Binding-site contacts:
Ligand atom C5 contacts residue MET186 of chain 1.L at 3.8 Å (hydrophobic).
Ligand atom O2G contacts residue MG1 of chain 1.AA at 1.9 Å.
Ligand atom PB contacts residue LYS184 of chain 1.L at 3.5 Å.
Ligand atom N9 contacts residue PHE355 of chain 1.L at 3.4 Å.
Ligand atom O2G contacts residue ARG212 of chain 1.L at 3.2 Å (salt-bridge).
Ligand atom O2G contacts residue FB1 of chain 1.CA at 3.5 Å (h-bond).
Ligand atom O1B contacts residue GLY183 of chain 1.L at 3.0 Å (h-bond).
Ligand atom C8 contacts residue GLY183 of chain 1.L at 2.9 Å.
Ligand atom O2B contacts residue MG1 of chain 1.AA at 2.8 Å.
Ligand atom O2B contacts residue THR185 of chain 1.L at 2.7 Å (h-bond).
Ligand atom C4 contacts residue MET186 of chain 1.L at 3.8 Å (hydrophobic).
Ligand atom C4 contacts residue PHE355 of chain 1.L at 3.2 Å (hydrophobic).
Ligand atom O2B contacts residue LYS184 of chain 1.L at 3.5 Å (salt-bridge).
Ligand atom O3A contacts residue LYS184 of chain 1.L at 3.3 Å (salt-bridge).
Ligand atom S1G contacts residue LYS181 of chain 1.L at 3.8 Å.
Ligand atom N3 contacts residue PHE355 of chain 1.L at 2.7 Å.
Ligand atom N7 contacts residue GLY183 of chain 1.L at 3.4 Å.
Ligand atom O3A contacts residue THR185 of chain 1.L at 3.8 Å.
Ligand atom C1' contacts residue PHE355 of chain 1.L at 3.3 Å (hydrophobic).
Ligand atom O1B contacts residue LYS181 of chain 1.L at 3.3 Å (salt-bridge).
Ligand atom C2 contacts residue PHE355 of chain 1.L at 3.4 Å (hydrophobic).
Ligand atom PB contacts residue MG1 of chain 1.AA at 3.9 Å.
Ligand atom C5' contacts residue GLY183 of chain 1.L at 3.6 Å.
Ligand atom O3A contacts residue GLY183 of chain 1.L at 3.3 Å.
Ligand atom N1 contacts residue PHE355 of chain 1.L at 3.8 Å.
Ligand atom O2A contacts residue MET186 of chain 1.L at 3.5 Å.
Ligand atom O3B contacts residue LYS181 of chain 1.L at 3.5 Å.
Ligand atom O3B contacts residue MG1 of chain 1.AA at 3.8 Å.
Ligand atom N7 contacts residue MET186 of chain 1.L at 3.5 Å.
Ligand atom N6 contacts residue THR158 of chain 1.L at 3.3 Å (h-bond).
Ligand atom O2' contacts residue PHE355 of chain 1.L at 3.5 Å.
Ligand atom PG contacts residue MG1 of chain 1.AA at 3.4 Å.
Ligand atom O1B contacts residue ALA182 of chain 1.L at 2.7 Å (h-bond).
Ligand atom O3G contacts residue FB1 of chain 1.CA at 3.6 Å.
Ligand atom PG contacts residue LYS181 of chain 1.L at 3.6 Å.
Ligand atom O3G contacts residue LYS181 of chain 1.L at 2.6 Å (salt-bridge).
Ligand atom PB contacts residue THR185 of chain 1.L at 3.8 Å.
Ligand atom O1B contacts residue LYS184 of chain 1.L at 3.0 Å (salt-bridge).
Ligand atom PB contacts residue GLY183 of chain 1.L at 3.8 Å.
Ligand atom O3G contacts residue PRO180 of chain 1.L at 3.4 Å.

This small molecule binds to this protein.
Small molecule (SMILES): Nc1ncnc2c1ncn2[C@@H]1O[C@H](COP(=O)(O)OP(=O)(O)OP(O)(O)=S)[C@@H](O)[C@H]1O

Sequence of chain 1.L:
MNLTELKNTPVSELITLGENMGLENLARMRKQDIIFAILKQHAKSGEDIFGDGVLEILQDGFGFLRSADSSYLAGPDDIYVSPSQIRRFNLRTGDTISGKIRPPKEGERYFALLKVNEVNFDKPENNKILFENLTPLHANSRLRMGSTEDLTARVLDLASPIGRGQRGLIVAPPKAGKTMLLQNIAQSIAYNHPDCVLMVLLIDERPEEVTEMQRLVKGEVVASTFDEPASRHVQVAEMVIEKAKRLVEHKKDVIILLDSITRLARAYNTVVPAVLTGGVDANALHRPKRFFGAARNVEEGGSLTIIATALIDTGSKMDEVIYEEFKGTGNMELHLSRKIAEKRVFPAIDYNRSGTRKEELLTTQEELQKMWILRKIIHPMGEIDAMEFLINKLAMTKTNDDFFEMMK